Sequence of chain 1.RB:
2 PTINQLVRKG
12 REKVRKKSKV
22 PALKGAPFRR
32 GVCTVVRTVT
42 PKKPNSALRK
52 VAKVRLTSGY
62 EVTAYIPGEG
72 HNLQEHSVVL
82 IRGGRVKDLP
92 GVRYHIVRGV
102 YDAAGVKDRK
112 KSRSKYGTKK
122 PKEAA

A protein and the small-molecule ligand that binds it are described below.
Small molecule (SMILES): NCCC[C@H](N)CC(=O)NC[C@@H]1NC(=O)[C@H](CO)NC(=O)[C@@H](N)CNC(=O)[C@H]([C@H]2CCNC(N)=N2)NC(=O)/C(=C/NC(N)=O)NC1=O

Binding-site contacts:
Ligand atom CD contacts residue THR41 of chain 1.RB at 3.2 Å.
Ligand atom CB contacts residue THR41 of chain 1.RB at 4.5 Å.
Ligand atom CG contacts residue THR41 of chain 1.RB at 3.4 Å.